Sequence of chain 1.XA:
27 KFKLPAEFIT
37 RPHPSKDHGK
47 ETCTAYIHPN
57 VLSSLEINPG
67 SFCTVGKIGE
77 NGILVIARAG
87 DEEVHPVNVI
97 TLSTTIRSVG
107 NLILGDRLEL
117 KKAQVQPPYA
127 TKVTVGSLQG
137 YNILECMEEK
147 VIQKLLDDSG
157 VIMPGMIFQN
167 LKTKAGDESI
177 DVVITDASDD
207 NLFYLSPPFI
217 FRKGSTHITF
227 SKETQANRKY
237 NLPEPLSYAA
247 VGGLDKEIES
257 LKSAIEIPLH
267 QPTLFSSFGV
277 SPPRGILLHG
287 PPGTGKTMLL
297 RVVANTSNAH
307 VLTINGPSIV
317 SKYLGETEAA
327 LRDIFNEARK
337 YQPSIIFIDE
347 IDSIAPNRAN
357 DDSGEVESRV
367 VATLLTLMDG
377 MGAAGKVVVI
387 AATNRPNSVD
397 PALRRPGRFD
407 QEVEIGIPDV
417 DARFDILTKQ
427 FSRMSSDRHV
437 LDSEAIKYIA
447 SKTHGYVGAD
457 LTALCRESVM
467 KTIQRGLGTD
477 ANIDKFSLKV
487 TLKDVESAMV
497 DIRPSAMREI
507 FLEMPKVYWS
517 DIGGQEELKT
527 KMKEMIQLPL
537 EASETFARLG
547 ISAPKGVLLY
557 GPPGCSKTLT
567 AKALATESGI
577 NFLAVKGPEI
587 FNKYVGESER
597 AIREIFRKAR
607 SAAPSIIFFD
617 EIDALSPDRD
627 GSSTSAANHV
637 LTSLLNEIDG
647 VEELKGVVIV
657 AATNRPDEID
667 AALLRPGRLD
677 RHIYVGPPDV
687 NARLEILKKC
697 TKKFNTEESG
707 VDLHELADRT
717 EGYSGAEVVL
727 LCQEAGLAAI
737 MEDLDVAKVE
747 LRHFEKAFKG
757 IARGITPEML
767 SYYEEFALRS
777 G

A protein and the small-molecule ligand that binds it are described below.
Small molecule (SMILES): Nc1ncnc2c1ncn2[C@@H]1O[C@H](COP(=O)(O)OP(=O)(O)OP(O)(O)=S)[C@@H](O)[C@H]1O

Binding-site contacts:
Ligand atom C8 contacts residue VAL725 of chain 1.XA at 3.5 Å (hydrophobic).
Ligand atom C6 contacts residue GLY721 of chain 1.XA at 3.5 Å.
Ligand atom O3G contacts residue GLU617 of chain 1.XA at 3.4 Å (salt-bridge).
Ligand atom C2 contacts residue GLY560 of chain 1.XA at 3.3 Å.
Ligand atom O2B contacts residue LYS563 of chain 1.XA at 3.2 Å.
Ligand atom N3 contacts residue GLY560 of chain 1.XA at 3.6 Å (h-bond).
Ligand atom C8 contacts residue GLY721 of chain 1.XA at 3.2 Å.
Ligand atom O3A contacts residue ARG671 of chain 1.AB at 2.8 Å (salt-bridge).
Ligand atom C4 contacts residue GLY721 of chain 1.XA at 3.5 Å.
Ligand atom N6 contacts residue GLY519 of chain 1.XA at 3.2 Å (h-bond).
Ligand atom C5' contacts residue ARG671 of chain 1.AB at 3.4 Å.
Ligand atom N1 contacts residue PRO684 of chain 1.XA at 3.4 Å.
Ligand atom O2A contacts residue THR564 of chain 1.XA at 3.6 Å (h-bond).
Ligand atom O2B contacts residue SER562 of chain 1.XA at 3.2 Å (h-bond).
Ligand atom O1B contacts residue LYS563 of chain 1.XA at 3.3 Å.
Ligand atom PB contacts residue LYS563 of chain 1.XA at 3.6 Å.
Ligand atom O5' contacts residue ARG671 of chain 1.AB at 2.5 Å (salt-bridge).
Ligand atom N6 contacts residue PRO684 of chain 1.XA at 3.5 Å.
Ligand atom PG contacts residue GLU617 of chain 1.XA at 3.5 Å.
Ligand atom N7 contacts residue ILE692 of chain 1.XA at 3.4 Å.
Ligand atom N9 contacts residue GLY721 of chain 1.XA at 3.3 Å (h-bond).
Ligand atom C2 contacts residue CYS561 of chain 1.XA at 3.4 Å (hydrophobic).
Ligand atom N7 contacts residue GLY721 of chain 1.XA at 3.5 Å (h-bond).
Ligand atom C2 contacts residue SER562 of chain 1.XA at 3.5 Å.
Ligand atom O2A contacts residue CYS561 of chain 1.XA at 3.0 Å (h-bond).
Ligand atom O3B contacts residue LYS563 of chain 1.XA at 3.5 Å.
Ligand atom O2A contacts residue SER562 of chain 1.XA at 2.3 Å (h-bond).
Ligand atom S1G contacts residue ARG671 of chain 1.AB at 3.6 Å.
Ligand atom O3G contacts residue ASN660 of chain 1.XA at 2.3 Å (h-bond).
Ligand atom O2G contacts residue GLU617 of chain 1.XA at 2.5 Å (salt-bridge).
Ligand atom C5 contacts residue GLY721 of chain 1.XA at 3.3 Å.
Ligand atom N6 contacts residue ILE692 of chain 1.XA at 3.3 Å.
Ligand atom O1A contacts residue GLY646 of chain 1.AB at 3.6 Å.
Ligand atom C4' contacts residue ARG671 of chain 1.AB at 3.6 Å.
Ligand atom O2B contacts residue CYS561 of chain 1.XA at 2.3 Å (h-bond).
Ligand atom O4' contacts residue ARG671 of chain 1.AB at 3.4 Å (salt-bridge).
Ligand atom O2A contacts residue LEU565 of chain 1.XA at 3.3 Å (h-bond).
Ligand atom O1B contacts residue THR564 of chain 1.XA at 3.4 Å (h-bond).
Ligand atom O3G contacts residue LYS563 of chain 1.XA at 2.4 Å (salt-bridge).
Ligand atom PA contacts residue ARG671 of chain 1.AB at 3.3 Å.

Sequence of chain 1.AB:
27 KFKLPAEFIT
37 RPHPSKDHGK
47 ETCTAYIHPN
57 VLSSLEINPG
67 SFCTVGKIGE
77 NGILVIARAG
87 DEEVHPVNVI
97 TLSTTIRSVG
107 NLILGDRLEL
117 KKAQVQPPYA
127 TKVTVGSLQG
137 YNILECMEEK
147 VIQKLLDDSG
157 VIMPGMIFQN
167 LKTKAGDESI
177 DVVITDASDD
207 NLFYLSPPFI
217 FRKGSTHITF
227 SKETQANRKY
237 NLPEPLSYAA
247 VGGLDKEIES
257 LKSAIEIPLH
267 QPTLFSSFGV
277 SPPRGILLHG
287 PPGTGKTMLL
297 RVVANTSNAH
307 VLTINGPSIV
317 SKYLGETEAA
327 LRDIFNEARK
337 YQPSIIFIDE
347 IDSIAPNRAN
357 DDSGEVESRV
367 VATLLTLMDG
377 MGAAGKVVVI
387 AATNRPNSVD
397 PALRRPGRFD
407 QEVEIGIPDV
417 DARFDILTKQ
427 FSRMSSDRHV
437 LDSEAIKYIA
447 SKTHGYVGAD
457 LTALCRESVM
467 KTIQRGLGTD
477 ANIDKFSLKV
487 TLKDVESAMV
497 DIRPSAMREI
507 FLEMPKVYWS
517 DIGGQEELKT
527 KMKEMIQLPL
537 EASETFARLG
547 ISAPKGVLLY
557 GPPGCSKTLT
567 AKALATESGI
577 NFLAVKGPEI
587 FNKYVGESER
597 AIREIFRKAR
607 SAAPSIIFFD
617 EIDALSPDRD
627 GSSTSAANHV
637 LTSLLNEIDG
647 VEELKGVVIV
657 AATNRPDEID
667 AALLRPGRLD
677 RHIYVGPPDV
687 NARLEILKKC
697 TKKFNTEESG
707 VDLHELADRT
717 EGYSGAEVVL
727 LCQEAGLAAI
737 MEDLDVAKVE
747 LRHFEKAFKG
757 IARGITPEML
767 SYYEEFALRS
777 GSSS